This small molecule binds to this protein.
Small molecule (SMILES): O=C(N[C@H](CO)[C@H](O)c1ccc([N+](=O)[O-])cc1)C(Cl)Cl

Binding-site contacts:
Ligand atom C9 contacts residue ALA42 of chain 1.A at 3.9 Å (hydrophobic).
Ligand atom C6 contacts residue ALA46 of chain 1.A at 4.4 Å (hydrophobic).
Ligand atom N9 contacts residue ALA42 of chain 1.A at 3.5 Å (h-bond).
Ligand atom O9B contacts residue ALA42 of chain 1.A at 3.5 Å.
Ligand atom C6 contacts residue ALA45 of chain 1.A at 4.1 Å (hydrophobic).
Ligand atom C8 contacts residue ALA46 of chain 1.A at 4.2 Å (hydrophobic).
Ligand atom C8 contacts residue ALA42 of chain 1.A at 4.0 Å (hydrophobic).
Ligand atom N9 contacts residue ALA46 of chain 1.A at 4.1 Å.
Ligand atom O5 contacts residue ALA49 of chain 1.A at 4.4 Å.
Ligand atom C5 contacts residue ALA45 of chain 1.A at 4.2 Å (hydrophobic).
Ligand atom C5 contacts residue ALA49 of chain 1.A at 3.7 Å (hydrophobic).
Ligand atom C11 contacts residue ALA45 of chain 1.A at 4.3 Å (hydrophobic).
Ligand atom C9 contacts residue ALA46 of chain 1.A at 4.0 Å (hydrophobic).
Ligand atom O5 contacts residue ALA45 of chain 1.A at 4.3 Å.
Ligand atom O9A contacts residue ALA46 of chain 1.A at 3.4 Å.
Ligand atom C8 contacts residue ALA45 of chain 1.A at 3.9 Å (hydrophobic).
Ligand atom C10 contacts residue ALA46 of chain 1.A at 3.6 Å (hydrophobic).
Ligand atom C11 contacts residue ALA46 of chain 1.A at 3.8 Å (hydrophobic).
Ligand atom O9A contacts residue ALA42 of chain 1.A at 3.5 Å (h-bond).
Ligand atom C7 contacts residue ALA46 of chain 1.A at 4.4 Å (hydrophobic).
Ligand atom C6 contacts residue ALA49 of chain 1.A at 4.3 Å (hydrophobic).
Ligand atom C7 contacts residue ALA45 of chain 1.A at 3.8 Å (hydrophobic).
Ligand atom C11 contacts residue ALA49 of chain 1.A at 4.3 Å (hydrophobic).
Ligand atom C3 contacts residue ALA49 of chain 1.A at 4.5 Å (hydrophobic).

Sequence of chain 1.A:
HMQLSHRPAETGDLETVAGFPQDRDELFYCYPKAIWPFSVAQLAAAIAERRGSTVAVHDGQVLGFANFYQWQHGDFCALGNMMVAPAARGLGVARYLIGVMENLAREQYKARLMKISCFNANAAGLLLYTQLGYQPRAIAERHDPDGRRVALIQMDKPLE